Sequence of chain 1.D:
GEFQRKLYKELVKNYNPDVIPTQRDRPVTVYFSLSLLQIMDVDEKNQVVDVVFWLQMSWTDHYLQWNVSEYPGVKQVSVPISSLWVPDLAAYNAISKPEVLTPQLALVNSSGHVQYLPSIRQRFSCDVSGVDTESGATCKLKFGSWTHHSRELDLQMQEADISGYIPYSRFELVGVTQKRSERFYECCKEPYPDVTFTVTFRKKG

A small-molecule ligand and the protein it binds are described below.
Small molecule (SMILES): CN1[C@@H](CC(=O)c2ccccc2)CCC[C@H]1C[C@H](O)c1ccccc1

Sequence of chain 1.E:
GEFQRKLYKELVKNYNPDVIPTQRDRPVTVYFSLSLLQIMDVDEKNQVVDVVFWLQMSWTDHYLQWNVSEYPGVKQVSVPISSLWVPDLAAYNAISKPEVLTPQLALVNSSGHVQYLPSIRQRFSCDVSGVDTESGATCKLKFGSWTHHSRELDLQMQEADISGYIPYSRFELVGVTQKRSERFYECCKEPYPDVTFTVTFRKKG

Binding-site contacts:
Ligand atom C19 contacts residue TRP54 of chain 1.E at 3.5 Å (hydrophobic).
Ligand atom C10 contacts residue TRP146 of chain 1.D at 3.7 Å (hydrophobic).
Ligand atom C17 contacts residue TRP146 of chain 1.D at 3.7 Å (hydrophobic).
Ligand atom C15 contacts residue TRP146 of chain 1.D at 3.8 Å (hydrophobic).
Ligand atom C7 contacts residue GLN56 of chain 1.E at 3.6 Å.
Ligand atom C2 contacts residue LEU117 of chain 1.E at 3.8 Å (hydrophobic).
Ligand atom O1 contacts residue TRP54 of chain 1.E at 3.7 Å.
Ligand atom O1 contacts residue TYR185 of chain 1.D at 4.1 Å.
Ligand atom C5 contacts residue GLN115 of chain 1.E at 3.1 Å.
Ligand atom C20 contacts residue TYR92 of chain 1.D at 3.7 Å (hydrophobic).
Ligand atom O2 contacts residue TYR185 of chain 1.D at 4.0 Å.
Ligand atom C16 contacts residue TYR185 of chain 1.D at 4.0 Å (hydrophobic).
Ligand atom C14 contacts residue TYR92 of chain 1.D at 4.0 Å (hydrophobic).
Ligand atom C14 contacts residue TRP146 of chain 1.D at 3.6 Å (hydrophobic).
Ligand atom C8 contacts residue CYS187 of chain 1.D at 4.1 Å (hydrophobic).
Ligand atom C13 contacts residue TYR92 of chain 1.D at 3.1 Å (hydrophobic).
Ligand atom C11 contacts residue TYR185 of chain 1.D at 3.7 Å (hydrophobic).
Ligand atom C10 contacts residue TRP54 of chain 1.E at 3.7 Å (hydrophobic).
Ligand atom C6 contacts residue GLN115 of chain 1.E at 3.0 Å.
Ligand atom C12 contacts residue TYR192 of chain 1.D at 3.6 Å (hydrophobic).
Ligand atom C21 contacts residue TYR92 of chain 1.D at 4.1 Å (hydrophobic).
Ligand atom C21 contacts residue LEU37 of chain 1.E at 3.9 Å (hydrophobic).
Ligand atom O2 contacts residue TRP54 of chain 1.E at 3.3 Å.
Ligand atom C4 contacts residue LEU117 of chain 1.E at 3.9 Å (hydrophobic).
Ligand atom C22 contacts residue TRP146 of chain 1.D at 3.7 Å (hydrophobic).
Ligand atom C6 contacts residue CYS187 of chain 1.D at 4.0 Å (hydrophobic).
Ligand atom C1 contacts residue LEU117 of chain 1.E at 3.7 Å (hydrophobic).
Ligand atom C12 contacts residue TRP146 of chain 1.D at 3.3 Å (hydrophobic).
Ligand atom C3 contacts residue CYS187 of chain 1.D at 3.9 Å (hydrophobic).
Ligand atom C5 contacts residue CYS187 of chain 1.D at 3.8 Å (hydrophobic).
Ligand atom C15 contacts residue SER145 of chain 1.D at 3.7 Å.
Ligand atom C1 contacts residue CYS187 of chain 1.D at 3.6 Å (hydrophobic).
Ligand atom C13 contacts residue TRP146 of chain 1.D at 4.0 Å (hydrophobic).
Ligand atom C15 contacts residue TYR192 of chain 1.D at 3.5 Å (hydrophobic).
Ligand atom C2 contacts residue CYS187 of chain 1.D at 3.4 Å (hydrophobic).
Ligand atom C13 contacts residue SER145 of chain 1.D at 4.0 Å.
Ligand atom C18 contacts residue TYR92 of chain 1.D at 3.6 Å (hydrophobic).
Ligand atom C15 contacts residue TYR92 of chain 1.D at 3.6 Å (hydrophobic).
Ligand atom C21 contacts residue TRP146 of chain 1.D at 4.1 Å (hydrophobic).
Ligand atom C19 contacts residue TRP146 of chain 1.D at 3.5 Å (hydrophobic).